Sequence of chain 1.A:
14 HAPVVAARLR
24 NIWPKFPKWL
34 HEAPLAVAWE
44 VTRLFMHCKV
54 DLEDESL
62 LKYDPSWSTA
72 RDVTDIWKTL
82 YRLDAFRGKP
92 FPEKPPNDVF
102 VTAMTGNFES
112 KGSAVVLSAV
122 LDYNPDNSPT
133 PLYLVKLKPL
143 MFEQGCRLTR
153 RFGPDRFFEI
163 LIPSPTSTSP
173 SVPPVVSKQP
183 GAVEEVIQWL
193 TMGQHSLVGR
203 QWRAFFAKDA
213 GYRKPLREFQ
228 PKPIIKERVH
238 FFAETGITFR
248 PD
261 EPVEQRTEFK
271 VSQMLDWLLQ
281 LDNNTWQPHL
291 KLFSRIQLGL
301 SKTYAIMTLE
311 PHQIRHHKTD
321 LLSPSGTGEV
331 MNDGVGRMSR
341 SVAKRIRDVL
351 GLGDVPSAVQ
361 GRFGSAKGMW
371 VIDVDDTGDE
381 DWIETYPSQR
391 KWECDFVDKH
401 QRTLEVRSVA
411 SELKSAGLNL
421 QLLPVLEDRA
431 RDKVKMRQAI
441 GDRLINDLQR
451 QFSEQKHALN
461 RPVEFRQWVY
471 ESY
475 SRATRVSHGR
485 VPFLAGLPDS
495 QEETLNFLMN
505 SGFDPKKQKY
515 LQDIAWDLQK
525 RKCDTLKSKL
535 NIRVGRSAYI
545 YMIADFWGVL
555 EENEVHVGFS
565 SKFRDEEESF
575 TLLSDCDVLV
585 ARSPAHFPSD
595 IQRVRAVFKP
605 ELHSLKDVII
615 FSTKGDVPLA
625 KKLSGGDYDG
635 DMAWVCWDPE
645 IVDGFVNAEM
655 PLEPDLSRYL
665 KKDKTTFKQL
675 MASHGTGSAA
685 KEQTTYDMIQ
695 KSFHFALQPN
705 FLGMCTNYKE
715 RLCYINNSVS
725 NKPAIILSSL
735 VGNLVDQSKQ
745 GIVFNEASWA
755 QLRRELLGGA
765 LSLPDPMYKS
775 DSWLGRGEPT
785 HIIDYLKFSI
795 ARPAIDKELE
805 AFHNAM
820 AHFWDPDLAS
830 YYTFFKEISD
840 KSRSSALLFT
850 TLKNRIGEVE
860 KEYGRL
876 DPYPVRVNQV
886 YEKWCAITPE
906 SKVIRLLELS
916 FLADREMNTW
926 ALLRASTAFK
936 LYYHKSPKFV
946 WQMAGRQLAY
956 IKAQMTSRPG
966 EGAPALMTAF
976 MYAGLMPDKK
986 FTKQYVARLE

Binding-site contacts:
Ligand atom C2' contacts residue ASP635 of chain 1.A at 3.6 Å.
Ligand atom C2' contacts residue ZAN1 of chain 1.J at 3.3 Å.
Ligand atom N4 contacts residue ZAN1 of chain 1.J at 3.3 Å (h-bond).
Ligand atom OP1 contacts residue LEU163 of chain 1.A at 3.6 Å.
Ligand atom OP2 contacts residue ARG235 of chain 1.A at 3.2 Å (salt-bridge).
Ligand atom OP1 contacts residue ARG235 of chain 1.A at 3.6 Å.
Ligand atom O5' contacts residue LYS302 of chain 1.A at 3.3 Å (salt-bridge).
Ligand atom O2 contacts residue ZAN1 of chain 1.J at 3.6 Å.
Ligand atom C4 contacts residue ZAN1 of chain 1.J at 3.2 Å.
Ligand atom O3' contacts residue ZAN1 of chain 1.J at 2.9 Å (h-bond).
Ligand atom O2' contacts residue LYS302 of chain 1.A at 3.4 Å.
Ligand atom OP2 contacts residue ARG215 of chain 1.A at 2.8 Å (salt-bridge).
Ligand atom C4' contacts residue GLU145 of chain 1.A at 3.6 Å.
Ligand atom OP1 contacts residue ARG215 of chain 1.A at 3.1 Å (salt-bridge).
Ligand atom N3 contacts residue ZAN1 of chain 1.J at 3.3 Å (h-bond).
Ligand atom C3' contacts residue ZAN1 of chain 1.J at 3.3 Å.
Ligand atom C2 contacts residue ZAN1 of chain 1.J at 3.5 Å.
Ligand atom C1' contacts residue ARG407 of chain 1.A at 3.6 Å.
Ligand atom OP1 contacts residue SER301 of chain 1.A at 2.8 Å (h-bond).
Ligand atom O3' contacts residue CA1 of chain 1.G at 2.3 Å.
Ligand atom C3' contacts residue CA1 of chain 1.G at 3.6 Å.
Ligand atom O3' contacts residue ASP635 of chain 1.A at 3.1 Å (salt-bridge).
Ligand atom O3' contacts residue ASP633 of chain 1.A at 3.1 Å (salt-bridge).
Ligand atom O2' contacts residue ZAN1 of chain 1.J at 3.6 Å (h-bond).
Ligand atom O2' contacts residue ARG586 of chain 1.A at 3.0 Å (salt-bridge).
Ligand atom O3' contacts residue ARG362 of chain 1.A at 3.4 Å (salt-bridge).
Ligand atom OP1 contacts residue ARG362 of chain 1.A at 3.1 Å (salt-bridge).
Ligand atom O2' contacts residue ASP635 of chain 1.A at 2.5 Å (salt-bridge).
Ligand atom N3 contacts residue ARG407 of chain 1.A at 3.1 Å (salt-bridge).
Ligand atom O5' contacts residue ARG235 of chain 1.A at 3.4 Å (salt-bridge).
Ligand atom OP2 contacts residue ARG235 of chain 1.A at 3.2 Å (salt-bridge).
Ligand atom OP1 contacts residue ARG235 of chain 1.A at 2.9 Å (salt-bridge).
Ligand atom P contacts residue ARG235 of chain 1.A at 3.2 Å.
Ligand atom O2' contacts residue GLN360 of chain 1.A at 3.4 Å (h-bond).
Ligand atom OP1 contacts residue GLN297 of chain 1.A at 3.1 Å (h-bond).
Ligand atom C2 contacts residue ARG407 of chain 1.A at 3.0 Å.
Ligand atom O4' contacts residue ARG407 of chain 1.A at 3.4 Å (salt-bridge).
Ligand atom O3' contacts residue GLN360 of chain 1.A at 3.3 Å (h-bond).
Ligand atom O2' contacts residue CA1 of chain 1.G at 3.6 Å.
Ligand atom O3' contacts residue LYS140 of chain 1.A at 3.2 Å (salt-bridge).

A protein and the small-molecule ligand that binds it are described below.
Small molecule (SMILES): Nc1ccn([C@@H]2O[C@H](CO[P](=O)(O)O[C@H]3[C@@H](O)[C@H](n4ccc(N)nc4=O)O[C@@H]3CO[P](=O)(O)O[C@H]3[C@@H](O)[C@H](n4cnc5c(N)ncnc54)O[C@@H]3CO[P](=O)(O)O[C@H]3[C@@H](O)[C@H](n4cnc5c(=O)nc(N)[nH]c54)O[C@@H]3CO[P](=O)(O)O[C@H]3[C@@H](O)[C@H](n4ccc(N)nc4=O)O[C@@H]3CO[P](=O)(O)O[C@H]3[C@@H](O)[C@H](n4ccc(N)nc4=O)O[C@@H]3CO[P](=O)(O)O[C@H]3[C@@H](O)[C@H](n4ccc(=O)[nH]c4=O)O[C@@H]3CO)[C@@H](O)[C@H]2O)c(=O)n1